Binding-site contacts:
Ligand atom C1 contacts residue ASN238 of chain 1.A at 1.4 Å.
Ligand atom C8 contacts residue CYS231 of chain 1.A at 3.5 Å (hydrophobic).
Ligand atom C8 contacts residue CYS234 of chain 1.A at 3.9 Å (hydrophobic).
Ligand atom C8 contacts residue ASN238 of chain 1.A at 4.3 Å.
Ligand atom C5 contacts residue GLY241 of chain 1.A at 4.1 Å.
Ligand atom O7 contacts residue LEU232 of chain 1.A at 4.4 Å.
Ligand atom O7 contacts residue GLY241 of chain 1.A at 4.3 Å.
Ligand atom C7 contacts residue CYS234 of chain 1.A at 4.3 Å (hydrophobic).
Ligand atom C8 contacts residue SER240 of chain 1.A at 3.6 Å.
Ligand atom C8 contacts residue GLY241 of chain 1.A at 4.3 Å.
Ligand atom O7 contacts residue ASN238 of chain 1.A at 3.3 Å (h-bond).
Ligand atom O6 contacts residue GLY241 of chain 1.A at 4.0 Å.
Ligand atom O5 contacts residue GLY241 of chain 1.A at 4.2 Å.
Ligand atom C5 contacts residue ASN238 of chain 1.A at 3.6 Å.
Ligand atom C7 contacts residue ASN238 of chain 1.A at 3.2 Å.
Ligand atom C3 contacts residue ASN238 of chain 1.A at 3.9 Å.
Ligand atom C1 contacts residue GLY241 of chain 1.A at 4.0 Å.
Ligand atom O6 contacts residue SER240 of chain 1.A at 3.6 Å.
Ligand atom C8 contacts residue CYS243 of chain 1.A at 4.1 Å (hydrophobic).
Ligand atom C2 contacts residue ASN238 of chain 1.A at 2.5 Å.
Ligand atom C8 contacts residue ALA233 of chain 1.A at 4.2 Å (hydrophobic).
Ligand atom C4 contacts residue ASN238 of chain 1.A at 4.3 Å.
Ligand atom C8 contacts residue LEU232 of chain 1.A at 4.2 Å (hydrophobic).
Ligand atom N2 contacts residue ASN238 of chain 1.A at 3.0 Å (h-bond).
Ligand atom O5 contacts residue ASN238 of chain 1.A at 2.4 Å (h-bond).

Sequence of chain 1.A:
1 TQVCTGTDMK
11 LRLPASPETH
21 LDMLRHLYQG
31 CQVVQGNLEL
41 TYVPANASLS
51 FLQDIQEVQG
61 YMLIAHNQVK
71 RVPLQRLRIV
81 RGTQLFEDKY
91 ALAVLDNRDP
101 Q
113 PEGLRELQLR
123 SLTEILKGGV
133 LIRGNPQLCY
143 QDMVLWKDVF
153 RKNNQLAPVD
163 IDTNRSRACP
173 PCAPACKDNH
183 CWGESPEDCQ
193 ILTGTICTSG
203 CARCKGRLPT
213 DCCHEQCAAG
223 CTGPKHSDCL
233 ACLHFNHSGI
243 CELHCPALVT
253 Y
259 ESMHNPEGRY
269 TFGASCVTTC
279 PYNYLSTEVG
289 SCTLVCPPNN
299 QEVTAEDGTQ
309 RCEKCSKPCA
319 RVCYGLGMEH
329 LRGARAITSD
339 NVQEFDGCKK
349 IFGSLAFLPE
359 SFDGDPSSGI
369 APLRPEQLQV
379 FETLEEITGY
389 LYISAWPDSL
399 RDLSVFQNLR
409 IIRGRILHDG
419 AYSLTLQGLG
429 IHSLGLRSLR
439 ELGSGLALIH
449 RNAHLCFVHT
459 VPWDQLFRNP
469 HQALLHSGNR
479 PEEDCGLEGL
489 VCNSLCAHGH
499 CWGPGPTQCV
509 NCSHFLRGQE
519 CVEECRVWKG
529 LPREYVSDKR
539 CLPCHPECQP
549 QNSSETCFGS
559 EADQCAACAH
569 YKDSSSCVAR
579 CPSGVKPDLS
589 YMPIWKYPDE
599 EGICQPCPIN

A small-molecule ligand and the protein it binds are described below.
Small molecule (SMILES): CC(=O)N[C@H]1[C@H](O[C@H]2[C@H](O)[C@@H](NC(C)=O)CO[C@@H]2CO)O[C@H](CO)[C@@H](O)[C@@H]1O